The small molecule below binds the protein below.
Small molecule (SMILES): CSCC[C@H](NC=O)C(=O)O

Binding-site contacts:
Ligand atom N contacts residue A4 of chain 1.A at 3.0 Å (h-bond).
Ligand atom CB contacts residue JJH1 of chain 1.MO at 4.5 Å.
Ligand atom C contacts residue A4 of chain 1.A at 1.4 Å.
Ligand atom CE contacts residue JJH1 of chain 1.MO at 3.9 Å.
Ligand atom O contacts residue A4 of chain 1.A at 2.3 Å (h-bond).
Ligand atom O contacts residue JJH1 of chain 1.MO at 4.0 Å.
Ligand atom CN contacts residue A4 of chain 1.A at 4.3 Å.
Ligand atom CB contacts residue A4 of chain 1.A at 3.7 Å.
Ligand atom CA contacts residue A4 of chain 1.A at 2.4 Å.
Ligand atom CG contacts residue A4 of chain 1.A at 4.3 Å.